Sequence of chain 1.A:
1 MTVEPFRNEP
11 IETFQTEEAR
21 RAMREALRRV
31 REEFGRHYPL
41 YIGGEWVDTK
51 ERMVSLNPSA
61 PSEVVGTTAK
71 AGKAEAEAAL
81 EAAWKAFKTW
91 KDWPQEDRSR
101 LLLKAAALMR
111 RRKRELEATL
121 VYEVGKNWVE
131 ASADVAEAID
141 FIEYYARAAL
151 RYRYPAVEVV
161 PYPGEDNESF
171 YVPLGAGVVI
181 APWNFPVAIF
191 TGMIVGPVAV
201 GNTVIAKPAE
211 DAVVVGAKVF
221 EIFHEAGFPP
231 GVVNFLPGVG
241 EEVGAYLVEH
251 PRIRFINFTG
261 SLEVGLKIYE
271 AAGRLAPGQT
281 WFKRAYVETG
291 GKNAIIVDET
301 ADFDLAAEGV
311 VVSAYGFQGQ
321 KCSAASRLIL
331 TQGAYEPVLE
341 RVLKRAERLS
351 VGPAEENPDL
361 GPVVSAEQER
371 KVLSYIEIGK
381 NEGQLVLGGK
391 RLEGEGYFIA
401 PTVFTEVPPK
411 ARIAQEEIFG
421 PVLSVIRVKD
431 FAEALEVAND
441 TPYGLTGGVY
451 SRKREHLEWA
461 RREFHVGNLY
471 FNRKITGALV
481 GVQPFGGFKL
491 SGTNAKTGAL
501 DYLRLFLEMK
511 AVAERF

The small molecule below binds the protein below.
Small molecule (SMILES): O=C(O)[C@@H]1CCCN1

Binding-site contacts:
Ligand atom CG contacts residue ILE189 of chain 1.A at 3.8 Å (hydrophobic).
Ligand atom CB contacts residue CYS322 of chain 1.A at 4.1 Å (hydrophobic).
Ligand atom O contacts residue ALA478 of chain 1.A at 3.1 Å (h-bond).
Ligand atom CB contacts residue PHE485 of chain 1.A at 4.2 Å (hydrophobic).
Ligand atom OXT contacts residue THR476 of chain 1.A at 3.8 Å.
Ligand atom CA contacts residue GLU137 of chain 1.A at 4.2 Å.
Ligand atom C contacts residue THR476 of chain 1.A at 4.3 Å.
Ligand atom O contacts residue GLY477 of chain 1.A at 3.3 Å (h-bond).
Ligand atom CD contacts residue ALA478 of chain 1.A at 4.5 Å (hydrophobic).
Ligand atom N contacts residue GLU137 of chain 1.A at 3.3 Å (salt-bridge).
Ligand atom CG contacts residue PHE485 of chain 1.A at 3.6 Å (hydrophobic).
Ligand atom CB contacts residue PHE185 of chain 1.A at 3.7 Å (hydrophobic).
Ligand atom CA contacts residue PHE185 of chain 1.A at 3.9 Å (hydrophobic).
Ligand atom N contacts residue ALA478 of chain 1.A at 3.8 Å.
Ligand atom CG contacts residue GLU137 of chain 1.A at 4.1 Å.
Ligand atom CD contacts residue GLU137 of chain 1.A at 3.5 Å.
Ligand atom CB contacts residue SER323 of chain 1.A at 4.3 Å.
Ligand atom O contacts residue SER323 of chain 1.A at 3.5 Å (h-bond).
Ligand atom CD contacts residue PHE485 of chain 1.A at 3.5 Å (hydrophobic).
Ligand atom O contacts residue PHE485 of chain 1.A at 3.6 Å.
Ligand atom C contacts residue SER323 of chain 1.A at 3.2 Å.
Ligand atom OXT contacts residue SER323 of chain 1.A at 2.6 Å (h-bond).
Ligand atom OXT contacts residue ALA478 of chain 1.A at 4.2 Å.
Ligand atom O contacts residue THR476 of chain 1.A at 4.0 Å.
Ligand atom CA contacts residue SER323 of chain 1.A at 4.3 Å.
Ligand atom OXT contacts residue GLY477 of chain 1.A at 2.9 Å (h-bond).
Ligand atom CB contacts residue ILE189 of chain 1.A at 4.5 Å (hydrophobic).
Ligand atom C contacts residue ALA478 of chain 1.A at 3.8 Å (hydrophobic).
Ligand atom OXT contacts residue PHE185 of chain 1.A at 4.1 Å.
Ligand atom OXT contacts residue LYS321 of chain 1.A at 4.2 Å.
Ligand atom CG contacts residue CYS322 of chain 1.A at 4.4 Å (hydrophobic).
Ligand atom C contacts residue GLY477 of chain 1.A at 3.3 Å.